Binding-site contacts:
Ligand atom O2P contacts residue TYR298 of chain 2.B at 3.4 Å (h-bond).
Ligand atom C2 contacts residue GLY208 of chain 2.B at 3.6 Å.
Ligand atom N7 contacts residue ILE213 of chain 2.B at 3.3 Å.
Ligand atom N3 contacts residue GLY208 of chain 2.B at 3.0 Å (h-bond).
Ligand atom P contacts residue GLY274 of chain 2.B at 3.7 Å.
Ligand atom O3P contacts residue ARG275 of chain 2.B at 3.1 Å (salt-bridge).
Ligand atom N1 contacts residue ILE211 of chain 2.B at 2.4 Å (h-bond).
Ligand atom O2P contacts residue ARG275 of chain 2.B at 2.8 Å (salt-bridge).
Ligand atom C4' contacts residue ASP251 of chain 2.B at 3.4 Å.
Ligand atom C3' contacts residue MET60 of chain 2.B at 3.9 Å (hydrophobic).
Ligand atom O5' contacts residue GLY252 of chain 2.B at 3.1 Å.
Ligand atom C8 contacts residue ILE213 of chain 2.B at 3.8 Å (hydrophobic).
Ligand atom O2' contacts residue ASN184 of chain 2.B at 3.8 Å.
Ligand atom C3' contacts residue ASP251 of chain 2.B at 3.5 Å.
Ligand atom N3 contacts residue ILE213 of chain 2.B at 3.8 Å.
Ligand atom O1P contacts residue GLY253 of chain 2.B at 3.1 Å (h-bond).
Ligand atom O3P contacts residue LEU273 of chain 2.B at 3.5 Å.
Ligand atom O3P contacts residue GLY274 of chain 2.B at 2.5 Å (h-bond).
Ligand atom C6 contacts residue ILE211 of chain 2.B at 3.5 Å (hydrophobic).
Ligand atom O6 contacts residue GLU301 of chain 2.B at 3.4 Å (salt-bridge).
Ligand atom N3 contacts residue GLY207 of chain 2.B at 3.8 Å.
Ligand atom C5' contacts residue GLY274 of chain 2.B at 3.7 Å.
Ligand atom C2 contacts residue GLY209 of chain 2.B at 3.5 Å.
Ligand atom C2' contacts residue ASP251 of chain 2.B at 3.6 Å.
Ligand atom C6 contacts residue GLY302 of chain 2.B at 3.7 Å.
Ligand atom O6 contacts residue GLY302 of chain 2.B at 3.1 Å (h-bond).
Ligand atom C2' contacts residue GLY208 of chain 2.B at 3.8 Å.
Ligand atom O6 contacts residue GLY300 of chain 2.B at 3.4 Å.
Ligand atom O1P contacts residue ARG275 of chain 2.B at 2.9 Å (salt-bridge).
Ligand atom C2 contacts residue ILE211 of chain 2.B at 3.0 Å (hydrophobic).
Ligand atom O2' contacts residue GLY208 of chain 2.B at 3.3 Å (h-bond).
Ligand atom N7 contacts residue GLY300 of chain 2.B at 3.9 Å.
Ligand atom O3' contacts residue ALA58 of chain 2.B at 3.2 Å.
Ligand atom O3' contacts residue MET272 of chain 2.B at 3.2 Å.
Ligand atom O2' contacts residue ASP251 of chain 2.B at 2.4 Å (salt-bridge).
Ligand atom P contacts residue ARG275 of chain 2.B at 3.6 Å.
Ligand atom C5 contacts residue ILE213 of chain 2.B at 3.5 Å (hydrophobic).
Ligand atom N1 contacts residue GLY302 of chain 2.B at 3.7 Å.
Ligand atom O3' contacts residue ASP251 of chain 2.B at 2.9 Å (salt-bridge).
Ligand atom O1P contacts residue GLY252 of chain 2.B at 3.6 Å.

Sequence of chain 2.B:
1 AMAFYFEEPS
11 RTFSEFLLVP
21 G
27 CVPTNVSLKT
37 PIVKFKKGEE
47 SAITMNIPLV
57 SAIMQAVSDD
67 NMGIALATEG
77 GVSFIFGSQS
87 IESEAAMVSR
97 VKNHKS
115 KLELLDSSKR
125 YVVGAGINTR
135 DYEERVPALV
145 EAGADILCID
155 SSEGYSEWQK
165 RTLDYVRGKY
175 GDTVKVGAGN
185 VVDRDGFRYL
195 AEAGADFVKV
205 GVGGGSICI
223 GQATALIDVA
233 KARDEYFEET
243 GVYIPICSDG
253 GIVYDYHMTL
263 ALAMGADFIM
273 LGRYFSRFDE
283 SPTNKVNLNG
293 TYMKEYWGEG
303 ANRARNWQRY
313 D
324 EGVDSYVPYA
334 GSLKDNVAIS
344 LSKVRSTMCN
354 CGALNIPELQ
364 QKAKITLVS

This protein binds this small molecule.
Small molecule (SMILES): O=c1[nH]cnc2c1ncn2[C@@H]1O[C@H](COP(=O)(O)O)[C@@H](O)[C@H]1O